Sequence of chain 1.A:
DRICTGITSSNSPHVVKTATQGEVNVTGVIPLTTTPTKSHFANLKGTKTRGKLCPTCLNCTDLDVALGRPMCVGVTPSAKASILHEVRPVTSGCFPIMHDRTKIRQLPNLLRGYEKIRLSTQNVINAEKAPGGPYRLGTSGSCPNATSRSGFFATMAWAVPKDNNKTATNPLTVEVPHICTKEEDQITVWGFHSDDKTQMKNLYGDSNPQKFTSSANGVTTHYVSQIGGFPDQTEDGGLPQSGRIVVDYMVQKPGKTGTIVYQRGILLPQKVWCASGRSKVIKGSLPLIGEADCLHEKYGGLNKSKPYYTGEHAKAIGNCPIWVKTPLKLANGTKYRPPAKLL

This small molecule binds to this protein.
Small molecule (SMILES): CC(=O)N[C@@H]1[C@@H](O)[C@H](O)[C@@H](CO)O[C@H]1O

Binding-site contacts:
Ligand atom C2 contacts residue ASN165 of chain 1.A at 2.0 Å.
Ligand atom O3 contacts residue ASN165 of chain 1.A at 4.3 Å.
Ligand atom C4 contacts residue ASN165 of chain 1.A at 3.8 Å.
Ligand atom C8 contacts residue ASP163 of chain 1.A at 4.0 Å.
Ligand atom O5 contacts residue ASN165 of chain 1.A at 2.3 Å (h-bond).
Ligand atom C8 contacts residue ASN165 of chain 1.A at 3.3 Å.
Ligand atom C7 contacts residue ASN165 of chain 1.A at 3.2 Å.
Ligand atom N2 contacts residue ASN165 of chain 1.A at 2.6 Å (h-bond).
Ligand atom O7 contacts residue ASN165 of chain 1.A at 4.2 Å.
Ligand atom C1 contacts residue ASN165 of chain 1.A at 1.4 Å.
Ligand atom C3 contacts residue ASN165 of chain 1.A at 3.4 Å.
Ligand atom C5 contacts residue ASN165 of chain 1.A at 3.5 Å.